The small molecule below binds the protein below.
Small molecule (SMILES): CC(C)CCC[C@@H](C)[C@H]1CC[C@H]2[C@@H]3CC=C4C[C@@H](O)CC[C@]4(C)[C@H]3CC[C@]12C

Binding-site contacts:
Ligand atom C7 contacts residue LEU53 of chain 1.D at 3.8 Å (hydrophobic).
Ligand atom C3 contacts residue TYR49 of chain 1.D at 4.1 Å (hydrophobic).
Ligand atom O1 contacts residue PHE280 of chain 1.D at 3.9 Å.
Ligand atom C2 contacts residue TRP218 of chain 1.D at 4.3 Å (hydrophobic).
Ligand atom C21 contacts residue PHE203 of chain 1.D at 3.8 Å (hydrophobic).
Ligand atom C12 contacts residue LEU221 of chain 1.D at 4.2 Å (hydrophobic).
Ligand atom C19 contacts residue 6PL1 of chain 1.OA at 4.0 Å.
Ligand atom C6 contacts residue LEU53 of chain 1.D at 4.1 Å (hydrophobic).
Ligand atom C11 contacts residue 6PL1 of chain 1.OA at 3.8 Å.
Ligand atom C22 contacts residue ILE57 of chain 1.D at 4.0 Å (hydrophobic).
Ligand atom C4 contacts residue PRO277 of chain 1.D at 4.1 Å (hydrophobic).
Ligand atom C1 contacts residue TRP218 of chain 1.D at 4.2 Å (hydrophobic).
Ligand atom C26 contacts residue PHE199 of chain 1.D at 4.1 Å (hydrophobic).
Ligand atom C8 contacts residue LEU53 of chain 1.D at 4.2 Å (hydrophobic).
Ligand atom C14 contacts residue LEU53 of chain 1.D at 4.2 Å (hydrophobic).
Ligand atom C1 contacts residue LEU53 of chain 1.D at 4.0 Å (hydrophobic).
Ligand atom C11 contacts residue LEU221 of chain 1.D at 4.3 Å (hydrophobic).
Ligand atom C17 contacts residue ILE57 of chain 1.D at 4.1 Å (hydrophobic).
Ligand atom C9 contacts residue LEU53 of chain 1.D at 3.7 Å (hydrophobic).
Ligand atom C10 contacts residue LEU53 of chain 1.D at 4.2 Å (hydrophobic).
Ligand atom C12 contacts residue LEU53 of chain 1.D at 3.8 Å (hydrophobic).
Ligand atom C26 contacts residue PHE60 of chain 1.D at 3.6 Å (hydrophobic).
Ligand atom C5 contacts residue LEU53 of chain 1.D at 4.2 Å (hydrophobic).
Ligand atom C20 contacts residue ILE57 of chain 1.D at 4.5 Å (hydrophobic).
Ligand atom C11 contacts residue LEU53 of chain 1.D at 4.0 Å (hydrophobic).
Ligand atom C1 contacts residue LEU221 of chain 1.D at 4.5 Å (hydrophobic).
Ligand atom O1 contacts residue SER274 of chain 1.D at 3.7 Å.
Ligand atom C4 contacts residue LEU313 of chain 1.D at 4.5 Å (hydrophobic).
Ligand atom C2 contacts residue LEU270 of chain 1.D at 4.5 Å (hydrophobic).
Ligand atom C16 contacts residue ILE57 of chain 1.D at 4.3 Å (hydrophobic).

Sequence of chain 1.D:
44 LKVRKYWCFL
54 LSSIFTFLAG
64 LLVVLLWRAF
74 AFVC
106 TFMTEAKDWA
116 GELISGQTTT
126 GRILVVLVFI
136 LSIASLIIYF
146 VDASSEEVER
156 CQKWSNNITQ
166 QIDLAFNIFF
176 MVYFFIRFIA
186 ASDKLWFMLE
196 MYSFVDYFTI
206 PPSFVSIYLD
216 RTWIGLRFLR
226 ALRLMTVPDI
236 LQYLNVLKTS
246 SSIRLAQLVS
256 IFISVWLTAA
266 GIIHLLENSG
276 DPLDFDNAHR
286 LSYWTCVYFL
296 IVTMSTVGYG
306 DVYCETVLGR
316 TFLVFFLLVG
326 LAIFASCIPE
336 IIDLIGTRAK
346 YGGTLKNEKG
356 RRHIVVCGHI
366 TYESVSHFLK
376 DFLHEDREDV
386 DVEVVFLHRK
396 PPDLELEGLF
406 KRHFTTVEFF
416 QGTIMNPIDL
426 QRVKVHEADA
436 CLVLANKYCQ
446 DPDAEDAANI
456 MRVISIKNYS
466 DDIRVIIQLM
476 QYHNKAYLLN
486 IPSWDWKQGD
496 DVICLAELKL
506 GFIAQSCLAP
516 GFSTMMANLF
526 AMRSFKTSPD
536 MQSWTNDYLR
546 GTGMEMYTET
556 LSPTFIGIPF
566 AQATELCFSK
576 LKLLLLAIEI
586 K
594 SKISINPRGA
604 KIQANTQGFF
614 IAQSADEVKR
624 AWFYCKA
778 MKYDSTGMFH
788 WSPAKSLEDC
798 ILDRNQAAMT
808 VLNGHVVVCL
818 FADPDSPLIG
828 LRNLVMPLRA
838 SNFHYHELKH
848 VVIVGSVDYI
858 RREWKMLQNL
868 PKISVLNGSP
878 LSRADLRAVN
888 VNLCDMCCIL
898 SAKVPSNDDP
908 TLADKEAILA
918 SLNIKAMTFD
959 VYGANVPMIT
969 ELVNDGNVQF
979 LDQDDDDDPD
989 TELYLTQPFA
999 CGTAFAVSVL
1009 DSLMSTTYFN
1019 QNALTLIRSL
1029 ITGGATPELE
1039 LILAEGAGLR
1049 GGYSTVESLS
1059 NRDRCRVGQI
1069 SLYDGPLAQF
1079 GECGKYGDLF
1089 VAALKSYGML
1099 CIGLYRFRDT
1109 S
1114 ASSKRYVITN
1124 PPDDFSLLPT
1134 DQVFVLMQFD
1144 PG